A protein and the small-molecule ligand that binds it are described below.
Small molecule (SMILES): CC(=O)N[C@@H]1[C@@H](O)[C@H](O)[C@@H](CO)O[C@H]1O

Binding-site contacts:
Ligand atom C4 contacts residue ASN1121 of chain 1.B at 4.2 Å.
Ligand atom N2 contacts residue ASN1121 of chain 1.B at 3.0 Å (h-bond).
Ligand atom C7 contacts residue ASN1121 of chain 1.B at 4.0 Å.
Ligand atom C2 contacts residue ASN1121 of chain 1.B at 2.5 Å.
Ligand atom C1 contacts residue ASN1121 of chain 1.B at 1.4 Å.
Ligand atom O5 contacts residue ASN1121 of chain 1.B at 2.3 Å (h-bond).
Ligand atom C5 contacts residue ASN1121 of chain 1.B at 3.7 Å.
Ligand atom C3 contacts residue ASN1121 of chain 1.B at 3.8 Å.

Sequence of chain 1.B:
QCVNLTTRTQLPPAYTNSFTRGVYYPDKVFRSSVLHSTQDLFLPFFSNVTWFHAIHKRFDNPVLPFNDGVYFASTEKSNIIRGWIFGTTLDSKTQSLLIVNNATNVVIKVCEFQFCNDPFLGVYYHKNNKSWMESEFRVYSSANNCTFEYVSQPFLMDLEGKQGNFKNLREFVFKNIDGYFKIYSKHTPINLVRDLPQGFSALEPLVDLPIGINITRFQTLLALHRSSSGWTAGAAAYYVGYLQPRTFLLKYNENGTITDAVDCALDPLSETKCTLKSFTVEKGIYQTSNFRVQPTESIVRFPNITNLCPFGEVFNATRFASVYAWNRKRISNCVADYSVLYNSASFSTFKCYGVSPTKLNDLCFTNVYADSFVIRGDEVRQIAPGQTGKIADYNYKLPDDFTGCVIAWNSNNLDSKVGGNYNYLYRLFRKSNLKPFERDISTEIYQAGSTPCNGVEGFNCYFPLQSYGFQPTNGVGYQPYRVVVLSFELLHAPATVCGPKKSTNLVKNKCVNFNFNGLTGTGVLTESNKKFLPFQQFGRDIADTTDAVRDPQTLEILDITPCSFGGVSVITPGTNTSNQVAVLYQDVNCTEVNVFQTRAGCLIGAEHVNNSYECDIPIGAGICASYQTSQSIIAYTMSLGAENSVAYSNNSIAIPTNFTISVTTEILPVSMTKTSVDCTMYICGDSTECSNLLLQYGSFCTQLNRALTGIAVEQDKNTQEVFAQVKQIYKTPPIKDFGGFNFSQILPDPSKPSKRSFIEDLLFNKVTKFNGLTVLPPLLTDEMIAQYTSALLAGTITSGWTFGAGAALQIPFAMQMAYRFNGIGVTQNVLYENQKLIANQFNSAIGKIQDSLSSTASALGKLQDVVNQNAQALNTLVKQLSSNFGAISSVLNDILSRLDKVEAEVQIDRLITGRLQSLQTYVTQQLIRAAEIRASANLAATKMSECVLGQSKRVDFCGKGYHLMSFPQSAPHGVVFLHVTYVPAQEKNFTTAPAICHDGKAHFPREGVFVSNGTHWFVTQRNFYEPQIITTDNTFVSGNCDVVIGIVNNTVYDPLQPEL